This protein binds this small molecule.
Small molecule (SMILES): CNCCCc1cc(C)cc(N)n1

Sequence of chain 1.D:
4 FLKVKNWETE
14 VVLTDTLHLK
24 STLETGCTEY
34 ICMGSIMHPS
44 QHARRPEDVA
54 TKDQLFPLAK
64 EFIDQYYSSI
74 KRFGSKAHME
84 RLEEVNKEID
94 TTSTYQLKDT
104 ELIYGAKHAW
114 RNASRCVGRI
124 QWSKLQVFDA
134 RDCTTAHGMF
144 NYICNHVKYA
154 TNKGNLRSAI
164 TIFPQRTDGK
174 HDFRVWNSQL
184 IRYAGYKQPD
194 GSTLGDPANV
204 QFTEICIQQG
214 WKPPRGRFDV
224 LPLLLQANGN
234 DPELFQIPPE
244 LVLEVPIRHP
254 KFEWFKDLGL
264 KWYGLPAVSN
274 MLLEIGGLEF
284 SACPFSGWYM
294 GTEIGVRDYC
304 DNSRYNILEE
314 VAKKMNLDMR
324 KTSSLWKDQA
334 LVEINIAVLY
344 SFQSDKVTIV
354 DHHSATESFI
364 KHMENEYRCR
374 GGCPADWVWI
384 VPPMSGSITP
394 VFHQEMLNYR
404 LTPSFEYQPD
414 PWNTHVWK

Binding-site contacts:
Ligand atom C02 contacts residue GLU296 of chain 1.D at 3.6 Å.
Ligand atom C10 contacts residue VAL271 of chain 1.D at 4.0 Å (hydrophobic).
Ligand atom C02 contacts residue PRO269 of chain 1.D at 3.8 Å (hydrophobic).
Ligand atom C09 contacts residue GLU296 of chain 1.D at 3.8 Å.
Ligand atom N02 contacts residue TYR292 of chain 1.D at 3.7 Å.
Ligand atom C07 contacts residue PHE288 of chain 1.D at 3.6 Å (hydrophobic).
Ligand atom C04 contacts residue PRO269 of chain 1.D at 4.2 Å (hydrophobic).
Ligand atom C07 contacts residue PRO269 of chain 1.D at 4.0 Å (hydrophobic).
Ligand atom C12 contacts residue HEM1 of chain 1.T at 3.2 Å.
Ligand atom C06 contacts residue GLU296 of chain 1.D at 3.6 Å.
Ligand atom N11 contacts residue HEM1 of chain 1.T at 2.9 Å (h-bond).
Ligand atom C02 contacts residue TRP291 of chain 1.D at 3.8 Å (hydrophobic).
Ligand atom N11 contacts residue VAL271 of chain 1.D at 4.2 Å.
Ligand atom N02 contacts residue TRP291 of chain 1.D at 2.7 Å (h-bond).
Ligand atom C02 contacts residue HEM1 of chain 1.T at 3.5 Å.
Ligand atom C10 contacts residue HEM1 of chain 1.T at 3.6 Å.
Ligand atom C05 contacts residue VAL271 of chain 1.D at 3.6 Å (hydrophobic).
Ligand atom C03 contacts residue TRP291 of chain 1.D at 4.0 Å (hydrophobic).
Ligand atom C03 contacts residue GLY290 of chain 1.D at 4.2 Å.
Ligand atom C09 contacts residue GLN182 of chain 1.D at 4.2 Å.
Ligand atom N02 contacts residue MET293 of chain 1.D at 4.1 Å.
Ligand atom C08 contacts residue GLU296 of chain 1.D at 3.6 Å.
Ligand atom C04 contacts residue HEM1 of chain 1.T at 3.9 Å.
Ligand atom C03 contacts residue PRO269 of chain 1.D at 3.8 Å (hydrophobic).
Ligand atom N02 contacts residue HEM1 of chain 1.T at 3.4 Å.
Ligand atom C06 contacts residue VAL271 of chain 1.D at 4.2 Å (hydrophobic).
Ligand atom N02 contacts residue PRO269 of chain 1.D at 3.8 Å.
Ligand atom N01 contacts residue GLU296 of chain 1.D at 2.7 Å (salt-bridge).
Ligand atom C06 contacts residue HEM1 of chain 1.T at 4.1 Å.
Ligand atom C09 contacts residue VAL271 of chain 1.D at 3.7 Å (hydrophobic).
Ligand atom C03 contacts residue HEM1 of chain 1.T at 3.4 Å.
Ligand atom N02 contacts residue GLU296 of chain 1.D at 2.8 Å (salt-bridge).
Ligand atom C08 contacts residue VAL271 of chain 1.D at 3.8 Å (hydrophobic).
Ligand atom N01 contacts residue HEM1 of chain 1.T at 3.9 Å.
Ligand atom C07 contacts residue GLY290 of chain 1.D at 3.5 Å.
Ligand atom C07 contacts residue SER289 of chain 1.D at 3.8 Å.
Ligand atom C10 contacts residue GLN182 of chain 1.D at 3.7 Å.
Ligand atom C07 contacts residue HEM1 of chain 1.T at 3.4 Å.
Ligand atom C08 contacts residue HEM1 of chain 1.T at 3.7 Å.
Ligand atom N01 contacts residue PRO269 of chain 1.D at 4.2 Å.